Sequence of chain 1.C:
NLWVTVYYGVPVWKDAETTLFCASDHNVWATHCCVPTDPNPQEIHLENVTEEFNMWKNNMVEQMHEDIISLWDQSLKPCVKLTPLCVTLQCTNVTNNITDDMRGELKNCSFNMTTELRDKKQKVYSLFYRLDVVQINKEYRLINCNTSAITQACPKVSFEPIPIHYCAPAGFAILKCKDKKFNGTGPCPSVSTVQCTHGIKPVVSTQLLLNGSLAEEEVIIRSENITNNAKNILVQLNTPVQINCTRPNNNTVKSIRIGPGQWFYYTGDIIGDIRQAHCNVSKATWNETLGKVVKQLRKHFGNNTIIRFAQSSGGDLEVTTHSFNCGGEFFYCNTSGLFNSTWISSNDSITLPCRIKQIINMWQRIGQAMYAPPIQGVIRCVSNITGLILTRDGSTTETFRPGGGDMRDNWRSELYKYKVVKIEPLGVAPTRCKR

Binding-site contacts:
Ligand atom C8 contacts residue ASN298 of chain 1.C at 3.9 Å.
Ligand atom C3 contacts residue ASN298 of chain 1.C at 3.9 Å.
Ligand atom C1 contacts residue ASN298 of chain 1.C at 1.5 Å.
Ligand atom C1 contacts residue ILE319 of chain 1.C at 4.2 Å (hydrophobic).
Ligand atom O7 contacts residue ASN298 of chain 1.C at 3.5 Å (h-bond).
Ligand atom C7 contacts residue ASN298 of chain 1.C at 3.4 Å.
Ligand atom C2 contacts residue ASN298 of chain 1.C at 2.5 Å.
Ligand atom C4 contacts residue ASN298 of chain 1.C at 4.4 Å.
Ligand atom C5 contacts residue ASN298 of chain 1.C at 3.9 Å.
Ligand atom O5 contacts residue ASN298 of chain 1.C at 2.5 Å (h-bond).
Ligand atom N2 contacts residue ASN298 of chain 1.C at 3.0 Å (h-bond).
Ligand atom C8 contacts residue VAL437 of chain 1.C at 4.1 Å (hydrophobic).
Ligand atom O5 contacts residue ILE319 of chain 1.C at 3.5 Å.

A protein and the small-molecule ligand that binds it are described below.
Small molecule (SMILES): CC(=O)N[C@@H]1[C@@H](O)[C@H](O)[C@@H](CO)O[C@H]1O